Binding-site contacts:
Ligand atom O2 contacts residue TRP285 of chain 1.F at 4.3 Å.
Ligand atom O4 contacts residue TRP285 of chain 1.F at 3.2 Å.
Ligand atom C2 contacts residue TRP285 of chain 1.F at 3.5 Å (hydrophobic).
Ligand atom O6 contacts residue TRP285 of chain 1.F at 3.2 Å (h-bond).
Ligand atom O1 contacts residue ASN252 of chain 1.Q at 4.2 Å.
Ligand atom C3 contacts residue TRP285 of chain 1.F at 4.0 Å (hydrophobic).
Ligand atom O1 contacts residue ALA254 of chain 1.Q at 4.3 Å.
Ligand atom O2 contacts residue VAL255 of chain 1.Q at 3.9 Å.
Ligand atom C6 contacts residue TRP285 of chain 1.F at 3.4 Å (hydrophobic).
Ligand atom O1 contacts residue TRP285 of chain 1.F at 3.1 Å.
Ligand atom C2 contacts residue ASN252 of chain 1.Q at 4.4 Å.
Ligand atom O2 contacts residue ASN252 of chain 1.Q at 3.1 Å (h-bond).
Ligand atom C1 contacts residue TRP285 of chain 1.F at 3.5 Å (hydrophobic).
Ligand atom O1 contacts residue VAL255 of chain 1.Q at 4.0 Å.
Ligand atom C5 contacts residue TRP285 of chain 1.F at 3.7 Å (hydrophobic).
Ligand atom O3 contacts residue TRP285 of chain 1.F at 3.9 Å.
Ligand atom C4 contacts residue TRP285 of chain 1.F at 4.0 Å (hydrophobic).
Ligand atom O5 contacts residue TRP285 of chain 1.F at 3.1 Å (h-bond).

Sequence of chain 1.Q:
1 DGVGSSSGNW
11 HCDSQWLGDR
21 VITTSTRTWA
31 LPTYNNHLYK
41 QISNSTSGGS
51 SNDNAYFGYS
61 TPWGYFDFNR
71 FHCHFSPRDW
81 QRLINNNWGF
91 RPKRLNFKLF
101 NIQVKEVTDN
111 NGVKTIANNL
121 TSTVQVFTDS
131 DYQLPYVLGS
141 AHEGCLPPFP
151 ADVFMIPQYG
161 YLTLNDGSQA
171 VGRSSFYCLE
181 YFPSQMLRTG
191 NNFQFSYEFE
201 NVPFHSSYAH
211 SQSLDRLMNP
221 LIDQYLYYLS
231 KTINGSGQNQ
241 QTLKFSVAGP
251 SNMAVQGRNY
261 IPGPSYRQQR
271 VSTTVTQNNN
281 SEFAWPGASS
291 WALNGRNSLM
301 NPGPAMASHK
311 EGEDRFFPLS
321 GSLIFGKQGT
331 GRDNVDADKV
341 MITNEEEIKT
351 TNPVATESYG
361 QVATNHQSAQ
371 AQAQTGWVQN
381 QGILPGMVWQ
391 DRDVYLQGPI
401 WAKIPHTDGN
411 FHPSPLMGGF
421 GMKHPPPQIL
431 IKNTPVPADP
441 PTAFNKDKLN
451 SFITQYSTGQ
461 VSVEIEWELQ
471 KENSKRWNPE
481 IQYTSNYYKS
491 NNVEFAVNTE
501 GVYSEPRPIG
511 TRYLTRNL

Sequence of chain 1.F:
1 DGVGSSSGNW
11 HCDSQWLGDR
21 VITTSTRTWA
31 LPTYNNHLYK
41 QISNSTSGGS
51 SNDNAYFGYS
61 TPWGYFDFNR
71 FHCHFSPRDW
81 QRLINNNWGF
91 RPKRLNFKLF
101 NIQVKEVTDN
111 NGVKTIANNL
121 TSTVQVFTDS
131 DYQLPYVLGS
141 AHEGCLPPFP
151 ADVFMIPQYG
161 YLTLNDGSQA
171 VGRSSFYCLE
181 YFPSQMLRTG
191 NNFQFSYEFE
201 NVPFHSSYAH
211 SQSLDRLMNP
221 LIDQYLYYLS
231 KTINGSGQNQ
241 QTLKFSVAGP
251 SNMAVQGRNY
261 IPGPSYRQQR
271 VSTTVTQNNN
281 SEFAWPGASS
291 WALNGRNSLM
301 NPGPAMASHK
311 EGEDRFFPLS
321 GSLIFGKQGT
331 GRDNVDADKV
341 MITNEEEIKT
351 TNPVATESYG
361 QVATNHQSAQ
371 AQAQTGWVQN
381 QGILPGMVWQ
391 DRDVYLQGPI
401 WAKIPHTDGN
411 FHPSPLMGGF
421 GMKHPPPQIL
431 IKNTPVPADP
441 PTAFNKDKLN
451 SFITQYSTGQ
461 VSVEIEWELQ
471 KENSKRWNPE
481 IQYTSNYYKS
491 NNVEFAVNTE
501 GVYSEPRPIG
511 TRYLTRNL

This protein binds this small molecule.
Small molecule (SMILES): OC[C@H]1O[C@@H](O)[C@H](O)[C@@H](O)[C@H]1O